Sequence of chain 1.A:
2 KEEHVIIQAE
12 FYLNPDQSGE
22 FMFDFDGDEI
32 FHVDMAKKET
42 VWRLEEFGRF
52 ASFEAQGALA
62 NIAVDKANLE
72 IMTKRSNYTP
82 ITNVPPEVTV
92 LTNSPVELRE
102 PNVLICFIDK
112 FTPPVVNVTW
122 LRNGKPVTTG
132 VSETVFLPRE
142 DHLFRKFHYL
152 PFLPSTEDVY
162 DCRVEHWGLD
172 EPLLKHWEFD

The protein below binds the small molecule below.
Small molecule (SMILES): CC(=O)N[C@H]1[C@@H](O[C@H]2[C@H](O)[C@@H](NC(C)=O)CO[C@@H]2CO)O[C@H](CO)[C@@H](O)[C@@H]1O

Binding-site contacts:
Ligand atom O7 contacts residue HIS167 of chain 1.A at 4.2 Å.
Ligand atom C3 contacts residue ASN118 of chain 1.A at 3.7 Å.
Ligand atom O5 contacts residue ASN118 of chain 1.A at 2.4 Å (h-bond).
Ligand atom C2 contacts residue GLU166 of chain 1.A at 4.2 Å.
Ligand atom C7 contacts residue ASN118 of chain 1.A at 3.0 Å.
Ligand atom O7 contacts residue TRP168 of chain 1.A at 4.0 Å.
Ligand atom C4 contacts residue ASN118 of chain 1.A at 4.3 Å.
Ligand atom C2 contacts residue ASN118 of chain 1.A at 2.5 Å.
Ligand atom C8 contacts residue VAL116 of chain 1.A at 4.1 Å (hydrophobic).
Ligand atom O7 contacts residue GLU166 of chain 1.A at 3.4 Å.
Ligand atom O5 contacts residue GLU166 of chain 1.A at 3.3 Å (salt-bridge).
Ligand atom O7 contacts residue ASN118 of chain 1.A at 3.0 Å (h-bond).
Ligand atom C8 contacts residue HIS167 of chain 1.A at 4.0 Å.
Ligand atom C1 contacts residue ASN118 of chain 1.A at 1.4 Å.
Ligand atom C1 contacts residue GLU166 of chain 1.A at 3.5 Å.
Ligand atom N2 contacts residue ASN118 of chain 1.A at 2.8 Å (h-bond).
Ligand atom N2 contacts residue TRP168 of chain 1.A at 3.7 Å.
Ligand atom C8 contacts residue ASN118 of chain 1.A at 4.0 Å.
Ligand atom C8 contacts residue GLU166 of chain 1.A at 3.9 Å.
Ligand atom O3 contacts residue TRP168 of chain 1.A at 4.4 Å.
Ligand atom C7 contacts residue TRP168 of chain 1.A at 3.4 Å (hydrophobic).
Ligand atom C8 contacts residue TRP168 of chain 1.A at 3.1 Å (hydrophobic).
Ligand atom C7 contacts residue GLU166 of chain 1.A at 4.3 Å.
Ligand atom C5 contacts residue ASN118 of chain 1.A at 3.6 Å.